This protein binds this small molecule.
Small molecule (SMILES): COc1ccc(C[C@H](NC(=O)[C@H](C)NC(=O)CN2CCOCC2)C(=O)N[C@@H](Cc2ccccc2)[C@@H](O)[C@H](C)CO)cc1

Binding-site contacts:
Ligand atom C3 contacts residue ALA49 of chain 1.H at 3.7 Å (hydrophobic).
Ligand atom C1 contacts residue THR52 of chain 1.H at 3.7 Å.
Ligand atom C4 contacts residue CYS31 of chain 1.H at 3.6 Å (hydrophobic).
Ligand atom C10 contacts residue THR1 of chain 1.H at 1.5 Å.
Ligand atom O49 contacts residue SER20 of chain 1.H at 3.1 Å (h-bond).
Ligand atom C27 contacts residue THR21 of chain 1.H at 3.7 Å.
Ligand atom C12 contacts residue MES1 of chain 1.FA at 3.3 Å.
Ligand atom O37 contacts residue GLN22 of chain 1.H at 3.6 Å.
Ligand atom O21 contacts residue THR1 of chain 1.H at 2.3 Å (h-bond).
Ligand atom N28 contacts residue ASP125 of chain 1.I at 3.1 Å (salt-bridge).
Ligand atom O13 contacts residue THR21 of chain 1.H at 3.2 Å (h-bond).
Ligand atom C5 contacts residue ALA49 of chain 1.H at 3.7 Å (hydrophobic).
Ligand atom C33 contacts residue THR48 of chain 1.H at 3.5 Å.
Ligand atom C11 contacts residue THR1 of chain 1.H at 2.5 Å.
Ligand atom O21 contacts residue GLY47 of chain 1.H at 3.0 Å (h-bond).
Ligand atom N22 contacts residue THR1 of chain 1.H at 3.7 Å.
Ligand atom C7 contacts residue THR1 of chain 1.H at 2.6 Å.
Ligand atom N22 contacts residue GLY47 of chain 1.H at 2.9 Å (h-bond).
Ligand atom C8 contacts residue THR1 of chain 1.H at 2.4 Å.
Ligand atom C23 contacts residue GLY47 of chain 1.H at 3.7 Å.
Ligand atom C12 contacts residue THR1 of chain 1.H at 2.5 Å.
Ligand atom O49 contacts residue THR21 of chain 1.H at 3.0 Å (h-bond).
Ligand atom C42 contacts residue GLY47 of chain 1.H at 3.5 Å.
Ligand atom C4 contacts residue ALA49 of chain 1.H at 3.6 Å (hydrophobic).
Ligand atom C2 contacts residue THR52 of chain 1.H at 3.7 Å.
Ligand atom O13 contacts residue THR1 of chain 1.H at 3.1 Å (h-bond).
Ligand atom C24 contacts residue GLY47 of chain 1.H at 3.5 Å.
Ligand atom C24 contacts residue THR21 of chain 1.H at 3.8 Å.
Ligand atom N25 contacts residue THR21 of chain 1.H at 2.9 Å (h-bond).
Ligand atom C43 contacts residue THR48 of chain 1.H at 3.7 Å.
Ligand atom C11 contacts residue GLY168 of chain 1.H at 3.2 Å.
Ligand atom C11 contacts residue ARG19 of chain 1.H at 3.4 Å.
Ligand atom C38 contacts residue ASP125 of chain 1.I at 3.7 Å.
Ligand atom O21 contacts residue MES1 of chain 1.FA at 2.5 Å (h-bond).
Ligand atom C7 contacts residue GLY47 of chain 1.H at 3.6 Å.
Ligand atom C40 contacts residue THR21 of chain 1.H at 3.7 Å.
Ligand atom C10 contacts residue GLY168 of chain 1.H at 3.7 Å.
Ligand atom C6 contacts residue THR1 of chain 1.H at 3.7 Å.
Ligand atom C9 contacts residue THR1 of chain 1.H at 1.4 Å.
Ligand atom O39 contacts residue ALA49 of chain 1.H at 3.0 Å (h-bond).

Sequence of chain 1.I:
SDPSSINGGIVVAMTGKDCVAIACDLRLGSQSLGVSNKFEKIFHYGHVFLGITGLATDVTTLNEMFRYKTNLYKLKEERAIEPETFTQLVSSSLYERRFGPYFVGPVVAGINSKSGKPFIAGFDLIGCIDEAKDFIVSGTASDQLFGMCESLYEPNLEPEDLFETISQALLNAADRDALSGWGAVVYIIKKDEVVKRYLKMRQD

Sequence of chain 1.H:
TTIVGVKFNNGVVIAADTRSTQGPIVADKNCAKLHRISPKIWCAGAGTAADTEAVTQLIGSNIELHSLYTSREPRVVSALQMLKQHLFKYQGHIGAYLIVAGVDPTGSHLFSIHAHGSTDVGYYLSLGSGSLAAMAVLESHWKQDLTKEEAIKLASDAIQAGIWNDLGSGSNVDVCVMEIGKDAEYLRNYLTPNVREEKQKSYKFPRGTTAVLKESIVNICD